The small molecule below binds the protein below.
Small molecule (SMILES): Nc1ccn([C@@H]2O[C@H](CO[P](=O)(O)O[C@H]3[C@@H](O)[C@H](n4cnc5c(N)ncnc54)O[C@@H]3CO[P](=O)(O)O[C@H]3[C@@H](O)[C@H](n4cnc5c(=O)nc(N)[nH]c54)O[C@@H]3CO[P](=O)(O)O[C@H]3[C@@H](O)[C@H](n4cnc5c(N)ncnc54)O[C@@H]3CO[P](=O)(O)O[C@H]3[C@@H](O)[C@H](n4cnc5c(N)ncnc54)O[C@@H]3CO[P](=O)(O)O[C@H]3[C@@H](O)[C@H](n4ccc(=O)[nH]c4=O)O[C@@H]3CO[P](=O)(O)O[C@H]3[C@@H](O)[C@H](n4ccc(N)nc4=O)O[C@@H]3CO[P](=O)(O)O[C@H]3[C@@H](O)[C@H](n4ccc(=O)[nH]c4=O)O[C@@H]3CO[P](=O)(O)O[C@H]3[C@@H](O)[C@H](n4cnc5c(=O)nc(N)[nH]c54)O[C@@H]3CO)[C@@H](O)[C@H]2O)c(=O)n1

Sequence of chain 35.C:
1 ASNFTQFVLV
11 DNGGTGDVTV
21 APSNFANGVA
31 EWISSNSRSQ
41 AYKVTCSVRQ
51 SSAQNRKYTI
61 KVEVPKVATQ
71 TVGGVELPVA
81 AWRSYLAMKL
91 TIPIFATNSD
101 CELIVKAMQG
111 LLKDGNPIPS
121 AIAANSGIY

Binding-site contacts:
Ligand atom OP2 contacts residue LYS57 of chain 35.C at 3.0 Å (salt-bridge).
Ligand atom C8 contacts residue LYS61 of chain 49.C at 3.6 Å.
Ligand atom N9 contacts residue LYS61 of chain 49.C at 3.8 Å.
Ligand atom OP1 contacts residue SER51 of chain 35.C at 2.7 Å (h-bond).
Ligand atom OP1 contacts residue SER52 of chain 35.C at 3.1 Å.
Ligand atom N6 contacts residue THR45 of chain 49.C at 2.8 Å (h-bond).
Ligand atom N1 contacts residue THR59 of chain 49.C at 3.4 Å.
Ligand atom P contacts residue ARG49 of chain 35.C at 3.7 Å.
Ligand atom O3' contacts residue SER51 of chain 35.C at 3.3 Å (h-bond).
Ligand atom N6 contacts residue THR59 of chain 49.C at 2.7 Å (h-bond).
Ligand atom OP2 contacts residue LYS89 of chain 35.C at 3.5 Å (salt-bridge).
Ligand atom O5' contacts residue LYS89 of chain 35.C at 3.2 Å (salt-bridge).
Ligand atom C5' contacts residue LYS57 of chain 35.C at 3.8 Å.
Ligand atom P contacts residue LYS57 of chain 35.C at 3.1 Å.
Ligand atom OP1 contacts residue ASN55 of chain 35.C at 3.2 Å.
Ligand atom C6 contacts residue THR45 of chain 49.C at 3.4 Å.
Ligand atom OP2 contacts residue THR91 of chain 35.C at 3.7 Å.
Ligand atom O5' contacts residue ARG49 of chain 35.C at 3.6 Å (salt-bridge).
Ligand atom C5' contacts residue ARG49 of chain 35.C at 2.6 Å.
Ligand atom C5 contacts residue THR45 of chain 49.C at 3.4 Å.
Ligand atom N1 contacts residue SER47 of chain 49.C at 2.7 Å (h-bond).
Ligand atom OP2 contacts residue SER51 of chain 35.C at 3.3 Å (h-bond).
Ligand atom OP1 contacts residue ASN55 of chain 35.C at 3.0 Å (h-bond).
Ligand atom OP1 contacts residue ARG49 of chain 35.C at 2.6 Å (salt-bridge).
Ligand atom C4' contacts residue ARG49 of chain 35.C at 3.6 Å.
Ligand atom N6 contacts residue CYS46 of chain 49.C at 3.6 Å (h-bond).
Ligand atom C2 contacts residue SER47 of chain 49.C at 3.2 Å.
Ligand atom OP2 contacts residue LYS43 of chain 49.C at 2.7 Å (salt-bridge).
Ligand atom O4' contacts residue LYS61 of chain 49.C at 3.7 Å.
Ligand atom OP1 contacts residue LYS89 of chain 35.C at 3.5 Å (salt-bridge).
Ligand atom O3' contacts residue ARG49 of chain 35.C at 3.6 Å (salt-bridge).
Ligand atom O5' contacts residue LYS57 of chain 35.C at 2.8 Å (salt-bridge).
Ligand atom N7 contacts residue THR45 of chain 49.C at 2.7 Å (h-bond).
Ligand atom OP2 contacts residue LYS57 of chain 35.C at 3.5 Å (salt-bridge).
Ligand atom N7 contacts residue LYS61 of chain 49.C at 3.4 Å.
Ligand atom N7 contacts residue TYR85 of chain 49.C at 3.8 Å.
Ligand atom OP2 contacts residue TYR85 of chain 49.C at 2.6 Å (h-bond).
Ligand atom OP1 contacts residue LYS57 of chain 35.C at 2.9 Å.
Ligand atom P contacts residue SER51 of chain 35.C at 3.2 Å.
Ligand atom C6 contacts residue THR59 of chain 49.C at 3.5 Å.

Sequence of chain 49.C:
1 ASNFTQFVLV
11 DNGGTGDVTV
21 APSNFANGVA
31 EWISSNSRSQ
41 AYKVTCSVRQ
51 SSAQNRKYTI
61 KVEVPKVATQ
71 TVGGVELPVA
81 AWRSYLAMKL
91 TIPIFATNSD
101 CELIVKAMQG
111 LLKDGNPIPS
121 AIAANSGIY